Binding-site contacts:
Ligand atom O2 contacts residue ILE52 of chain 1.A at 3.6 Å.
Ligand atom C8 contacts residue TYR48 of chain 1.A at 3.8 Å (hydrophobic).
Ligand atom C3 contacts residue ASP54 of chain 1.A at 3.4 Å.
Ligand atom C5 contacts residue ASP47 of chain 1.A at 3.7 Å.
Ligand atom O1 contacts residue ASN46 of chain 1.A at 3.2 Å (h-bond).
Ligand atom C17 contacts residue TYR137 of chain 1.A at 3.1 Å (hydrophobic).
Ligand atom C1 contacts residue PHE1 of chain 1.A at 3.8 Å (hydrophobic).
Ligand atom C16 contacts residue TYR137 of chain 1.A at 3.4 Å (hydrophobic).
Ligand atom C2 contacts residue ASP140 of chain 1.A at 3.2 Å.
Ligand atom O2 contacts residue ASN135 of chain 1.A at 2.9 Å (h-bond).
Ligand atom O4 contacts residue ILE13 of chain 1.A at 3.5 Å.
Ligand atom C19 contacts residue TYR48 of chain 1.A at 3.6 Å (hydrophobic).
Ligand atom O2 contacts residue ASP54 of chain 1.A at 2.6 Å (salt-bridge).
Ligand atom O4 contacts residue PHE1 of chain 1.A at 2.9 Å (h-bond).
Ligand atom C14 contacts residue TYR48 of chain 1.A at 3.6 Å (hydrophobic).
Ligand atom O1 contacts residue ASP47 of chain 1.A at 2.9 Å (salt-bridge).
Ligand atom C13 contacts residue TYR48 of chain 1.A at 3.8 Å (hydrophobic).
Ligand atom O contacts residue PHE1 of chain 1.A at 3.1 Å (h-bond).
Ligand atom C1 contacts residue ASP140 of chain 1.A at 3.8 Å.
Ligand atom O3 contacts residue ASP140 of chain 1.A at 2.7 Å (salt-bridge).
Ligand atom C5 contacts residue PHE1 of chain 1.A at 3.8 Å (hydrophobic).
Ligand atom C16 contacts residue TYR48 of chain 1.A at 3.7 Å (hydrophobic).
Ligand atom C3 contacts residue GLN133 of chain 1.A at 3.6 Å.
Ligand atom C5 contacts residue ASN46 of chain 1.A at 3.3 Å.
Ligand atom O3 contacts residue ASN135 of chain 1.A at 3.5 Å (h-bond).
Ligand atom C11 contacts residue ILE52 of chain 1.A at 3.7 Å (hydrophobic).
Ligand atom C3 contacts residue PHE1 of chain 1.A at 3.7 Å (hydrophobic).
Ligand atom C5 contacts residue ASP54 of chain 1.A at 3.4 Å.
Ligand atom O3 contacts residue PHE142 of chain 1.A at 3.7 Å.
Ligand atom C4 contacts residue PHE1 of chain 1.A at 3.7 Å (hydrophobic).
Ligand atom O1 contacts residue ASP54 of chain 1.A at 2.5 Å (salt-bridge).
Ligand atom C contacts residue PHE1 of chain 1.A at 3.8 Å (hydrophobic).
Ligand atom C17 contacts residue THR51 of chain 1.A at 3.7 Å.
Ligand atom C18 contacts residue TYR48 of chain 1.A at 3.7 Å (hydrophobic).
Ligand atom C15 contacts residue TYR48 of chain 1.A at 3.7 Å (hydrophobic).
Ligand atom O2 contacts residue GLN133 of chain 1.A at 3.4 Å (h-bond).
Ligand atom C2 contacts residue ASN135 of chain 1.A at 3.8 Å.
Ligand atom O1 contacts residue PHE1 of chain 1.A at 2.8 Å (h-bond).
Ligand atom C17 contacts residue TYR48 of chain 1.A at 3.8 Å (hydrophobic).
Ligand atom O3 contacts residue GLN133 of chain 1.A at 3.0 Å (h-bond).

The protein below binds the small molecule below.
Small molecule (SMILES): O=[N+]([O-])c1ccc2c(ccn2-c2ccc(O[C@H]3O[C@H](CO)[C@@H](O)[C@H](O)[C@@H]3O)cc2)c1

Sequence of chain 1.A:
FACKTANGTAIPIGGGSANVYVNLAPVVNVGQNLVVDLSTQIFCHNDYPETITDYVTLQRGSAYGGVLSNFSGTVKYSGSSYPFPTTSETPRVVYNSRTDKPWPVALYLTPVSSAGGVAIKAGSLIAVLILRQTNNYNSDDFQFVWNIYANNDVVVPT